Sequence of chain 1.B:
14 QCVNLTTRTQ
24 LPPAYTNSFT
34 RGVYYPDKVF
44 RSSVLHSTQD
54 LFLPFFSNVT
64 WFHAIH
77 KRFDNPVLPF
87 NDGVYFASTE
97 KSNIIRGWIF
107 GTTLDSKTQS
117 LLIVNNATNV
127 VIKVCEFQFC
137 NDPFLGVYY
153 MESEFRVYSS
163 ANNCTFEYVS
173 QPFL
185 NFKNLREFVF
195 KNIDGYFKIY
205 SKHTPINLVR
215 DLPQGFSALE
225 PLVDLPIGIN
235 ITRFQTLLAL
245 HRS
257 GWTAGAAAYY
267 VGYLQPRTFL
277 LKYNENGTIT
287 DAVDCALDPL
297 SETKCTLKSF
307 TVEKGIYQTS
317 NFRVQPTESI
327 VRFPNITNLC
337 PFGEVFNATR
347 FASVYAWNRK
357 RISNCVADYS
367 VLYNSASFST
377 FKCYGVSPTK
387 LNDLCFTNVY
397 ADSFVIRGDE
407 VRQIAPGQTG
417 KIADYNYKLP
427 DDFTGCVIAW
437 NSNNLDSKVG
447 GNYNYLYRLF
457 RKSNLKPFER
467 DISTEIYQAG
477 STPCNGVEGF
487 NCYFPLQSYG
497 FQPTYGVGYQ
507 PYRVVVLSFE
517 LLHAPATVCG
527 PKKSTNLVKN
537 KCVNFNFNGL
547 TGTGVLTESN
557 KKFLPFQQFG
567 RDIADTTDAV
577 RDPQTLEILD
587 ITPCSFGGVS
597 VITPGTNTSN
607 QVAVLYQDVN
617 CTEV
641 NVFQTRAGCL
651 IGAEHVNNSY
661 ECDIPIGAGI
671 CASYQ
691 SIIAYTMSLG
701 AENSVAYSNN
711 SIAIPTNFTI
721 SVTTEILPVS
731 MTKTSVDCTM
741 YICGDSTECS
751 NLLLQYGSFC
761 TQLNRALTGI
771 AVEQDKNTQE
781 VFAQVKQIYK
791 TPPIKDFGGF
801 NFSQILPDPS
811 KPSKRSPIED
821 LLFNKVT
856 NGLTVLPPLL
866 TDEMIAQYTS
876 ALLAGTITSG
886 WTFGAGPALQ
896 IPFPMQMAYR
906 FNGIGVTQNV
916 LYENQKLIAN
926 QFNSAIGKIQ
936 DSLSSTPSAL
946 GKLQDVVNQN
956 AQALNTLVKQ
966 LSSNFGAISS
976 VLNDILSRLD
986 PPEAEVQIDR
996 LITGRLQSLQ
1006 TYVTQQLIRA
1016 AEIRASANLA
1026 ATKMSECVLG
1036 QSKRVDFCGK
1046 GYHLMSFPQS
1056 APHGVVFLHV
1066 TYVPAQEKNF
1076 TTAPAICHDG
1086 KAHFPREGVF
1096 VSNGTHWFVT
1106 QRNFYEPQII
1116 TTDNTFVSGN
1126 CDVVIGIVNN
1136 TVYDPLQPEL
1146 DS

Binding-site contacts:
Ligand atom O5 contacts residue ASN122 of chain 1.B at 2.4 Å (h-bond).
Ligand atom C1 contacts residue THR124 of chain 1.B at 3.6 Å.
Ligand atom C8 contacts residue ALA123 of chain 1.B at 4.0 Å (hydrophobic).
Ligand atom C7 contacts residue THR124 of chain 1.B at 4.2 Å.
Ligand atom C2 contacts residue ASN122 of chain 1.B at 2.4 Å.
Ligand atom C3 contacts residue ASN122 of chain 1.B at 3.8 Å.
Ligand atom C3 contacts residue THR124 of chain 1.B at 4.0 Å.
Ligand atom O6 contacts residue VAL127 of chain 1.B at 4.4 Å.
Ligand atom C6 contacts residue VAL127 of chain 1.B at 3.7 Å (hydrophobic).
Ligand atom C8 contacts residue THR124 of chain 1.B at 3.8 Å.
Ligand atom C5 contacts residue ASN125 of chain 1.B at 4.2 Å.
Ligand atom N2 contacts residue THR124 of chain 1.B at 3.2 Å (h-bond).
Ligand atom N2 contacts residue ASN122 of chain 1.B at 2.9 Å (h-bond).
Ligand atom C8 contacts residue ASN122 of chain 1.B at 4.4 Å.
Ligand atom C2 contacts residue THR124 of chain 1.B at 3.8 Å.
Ligand atom C3 contacts residue ASN125 of chain 1.B at 4.4 Å.
Ligand atom C4 contacts residue ASN122 of chain 1.B at 4.2 Å.
Ligand atom O5 contacts residue VAL127 of chain 1.B at 4.2 Å.
Ligand atom O5 contacts residue ASN125 of chain 1.B at 4.3 Å.
Ligand atom C1 contacts residue ASN122 of chain 1.B at 1.4 Å.
Ligand atom C7 contacts residue PHE157 of chain 1.B at 4.3 Å (hydrophobic).
Ligand atom O7 contacts residue ASN122 of chain 1.B at 3.4 Å (h-bond).
Ligand atom C7 contacts residue ASN122 of chain 1.B at 3.3 Å.
Ligand atom C1 contacts residue ASN125 of chain 1.B at 3.8 Å.
Ligand atom C5 contacts residue VAL127 of chain 1.B at 4.1 Å (hydrophobic).
Ligand atom O7 contacts residue PHE157 of chain 1.B at 3.3 Å.
Ligand atom C5 contacts residue ASN122 of chain 1.B at 3.7 Å.

A protein and the small-molecule ligand that binds it are described below.
Small molecule (SMILES): CC(=O)N[C@@H]1[C@@H](O)[C@H](O)[C@@H](CO)O[C@H]1O